Binding-site contacts:
Ligand atom C5 contacts residue GLU200 of chain 1.A at 4.4 Å.
Ligand atom N2 contacts residue VAL307 of chain 1.A at 4.4 Å.
Ligand atom C8 contacts residue VAL307 of chain 1.A at 3.9 Å (hydrophobic).
Ligand atom C6 contacts residue THR181 of chain 1.A at 4.4 Å.
Ligand atom C6 contacts residue GLU200 of chain 1.A at 4.2 Å.
Ligand atom C1 contacts residue GLU200 of chain 1.A at 4.2 Å.
Ligand atom O5 contacts residue GLU200 of chain 1.A at 3.4 Å (salt-bridge).
Ligand atom O5 contacts residue ASN179 of chain 1.A at 2.4 Å (h-bond).
Ligand atom C1 contacts residue THR181 of chain 1.A at 4.1 Å.
Ligand atom C5 contacts residue THR181 of chain 1.A at 4.0 Å.
Ligand atom O6 contacts residue GLU200 of chain 1.A at 3.4 Å (salt-bridge).
Ligand atom C7 contacts residue ASN179 of chain 1.A at 3.5 Å.
Ligand atom C2 contacts residue ASN179 of chain 1.A at 2.5 Å.
Ligand atom O5 contacts residue THR181 of chain 1.A at 3.8 Å.
Ligand atom O6 contacts residue THR181 of chain 1.A at 3.8 Å.
Ligand atom C1 contacts residue ASN305 of chain 1.A at 4.2 Å.
Ligand atom C4 contacts residue ASN179 of chain 1.A at 4.2 Å.
Ligand atom C6 contacts residue TYR198 of chain 1.A at 4.0 Å (hydrophobic).
Ligand atom C7 contacts residue VAL307 of chain 1.A at 4.5 Å (hydrophobic).
Ligand atom N2 contacts residue ASN179 of chain 1.A at 2.9 Å (h-bond).
Ligand atom O7 contacts residue ASN179 of chain 1.A at 3.6 Å.
Ligand atom C1 contacts residue ASN179 of chain 1.A at 1.4 Å.
Ligand atom C5 contacts residue ASN179 of chain 1.A at 3.7 Å.
Ligand atom O6 contacts residue TYR198 of chain 1.A at 3.2 Å (h-bond).
Ligand atom C3 contacts residue ASN179 of chain 1.A at 3.8 Å.

Sequence of chain 1.A:
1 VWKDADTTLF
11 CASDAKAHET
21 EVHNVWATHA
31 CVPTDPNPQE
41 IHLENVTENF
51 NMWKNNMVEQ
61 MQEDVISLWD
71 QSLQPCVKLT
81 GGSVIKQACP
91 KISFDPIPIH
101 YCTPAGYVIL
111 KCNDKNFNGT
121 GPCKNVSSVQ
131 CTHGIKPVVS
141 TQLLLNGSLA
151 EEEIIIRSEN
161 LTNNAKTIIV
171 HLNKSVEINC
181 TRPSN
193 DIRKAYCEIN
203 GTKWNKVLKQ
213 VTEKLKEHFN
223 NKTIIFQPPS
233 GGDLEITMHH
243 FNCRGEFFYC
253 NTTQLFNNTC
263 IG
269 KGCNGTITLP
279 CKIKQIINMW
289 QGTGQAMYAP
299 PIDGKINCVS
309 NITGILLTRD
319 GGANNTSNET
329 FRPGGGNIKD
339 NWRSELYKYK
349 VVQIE

This small molecule binds to this protein.
Small molecule (SMILES): CC(=O)N[C@@H]1[C@@H](O)[C@H](O)[C@@H](CO)O[C@H]1O